Sequence of chain 1.A:
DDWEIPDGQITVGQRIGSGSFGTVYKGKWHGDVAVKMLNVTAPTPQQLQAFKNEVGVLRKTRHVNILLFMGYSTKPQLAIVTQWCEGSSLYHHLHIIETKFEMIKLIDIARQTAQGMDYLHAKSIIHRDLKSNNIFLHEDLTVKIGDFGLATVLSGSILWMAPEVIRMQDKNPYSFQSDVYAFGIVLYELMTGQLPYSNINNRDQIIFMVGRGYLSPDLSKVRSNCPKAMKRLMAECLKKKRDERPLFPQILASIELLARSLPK

The protein below binds the small molecule below.
Small molecule (SMILES): O/N=C1\CCc2cc(-c3cn(C4CCNCC4)nc3-c3ccncc3)ccc21

Binding-site contacts:
Ligand atom C12 contacts residue PHE164 of chain 1.A at 3.9 Å (hydrophobic).
Ligand atom C10 contacts residue LEU95 of chain 1.A at 3.8 Å (hydrophobic).
Ligand atom N21 contacts residue ILE44 of chain 1.A at 3.4 Å (h-bond).
Ligand atom C8 contacts residue TRP112 of chain 1.A at 3.4 Å (hydrophobic).
Ligand atom C2 contacts residue PHE164 of chain 1.A at 3.3 Å (hydrophobic).
Ligand atom C6 contacts residue PHE164 of chain 1.A at 3.5 Å (hydrophobic).
Ligand atom C19 contacts residue SER46 of chain 1.A at 3.3 Å.
Ligand atom O28 contacts residue LYS64 of chain 1.A at 2.8 Å (salt-bridge).
Ligand atom C13 contacts residue VAL52 of chain 1.A at 3.7 Å (hydrophobic).
Ligand atom C1 contacts residue VAL52 of chain 1.A at 3.7 Å (hydrophobic).
Ligand atom N27 contacts residue LYS64 of chain 1.A at 3.1 Å (salt-bridge).
Ligand atom C11 contacts residue ALA62 of chain 1.A at 3.9 Å (hydrophobic).
Ligand atom C17 contacts residue VAL52 of chain 1.A at 3.5 Å (hydrophobic).
Ligand atom C25 contacts residue LYS64 of chain 1.A at 3.7 Å.
Ligand atom C24 contacts residue THR110 of chain 1.A at 3.7 Å.
Ligand atom C7 contacts residue TRP112 of chain 1.A at 3.7 Å (hydrophobic).
Ligand atom C23 contacts residue ILE44 of chain 1.A at 3.7 Å (hydrophobic).
Ligand atom N27 contacts residue ASP175 of chain 1.A at 3.3 Å (salt-bridge).
Ligand atom C8 contacts residue CYS113 of chain 1.A at 3.3 Å (hydrophobic).
Ligand atom C11 contacts residue PHE164 of chain 1.A at 3.8 Å (hydrophobic).
Ligand atom C1 contacts residue PHE164 of chain 1.A at 3.5 Å (hydrophobic).
Ligand atom C12 contacts residue VAL52 of chain 1.A at 3.6 Å (hydrophobic).
Ligand atom C20 contacts residue SER46 of chain 1.A at 3.3 Å.
Ligand atom C22 contacts residue ILE44 of chain 1.A at 3.8 Å (hydrophobic).
Ligand atom C19 contacts residue GLY45 of chain 1.A at 3.6 Å.
Ligand atom N9 contacts residue TRP112 of chain 1.A at 3.7 Å.
Ligand atom C5 contacts residue SER46 of chain 1.A at 3.8 Å.
Ligand atom N3 contacts residue ILE44 of chain 1.A at 3.7 Å.
Ligand atom O28 contacts residue ASP175 of chain 1.A at 3.6 Å (salt-bridge).
Ligand atom N27 contacts residue GLU82 of chain 1.A at 3.4 Å (salt-bridge).
Ligand atom C17 contacts residue ALA62 of chain 1.A at 3.7 Å (hydrophobic).
Ligand atom N9 contacts residue CYS113 of chain 1.A at 2.7 Å (h-bond).
Ligand atom C20 contacts residue GLY45 of chain 1.A at 3.5 Å.
Ligand atom N3 contacts residue PHE164 of chain 1.A at 3.5 Å.
Ligand atom C14 contacts residue ASP175 of chain 1.A at 3.9 Å.
Ligand atom C26 contacts residue LYS64 of chain 1.A at 3.6 Å.
Ligand atom O28 contacts residue GLU82 of chain 1.A at 2.1 Å (salt-bridge).
Ligand atom C5 contacts residue VAL52 of chain 1.A at 3.8 Å (hydrophobic).
Ligand atom C10 contacts residue ALA62 of chain 1.A at 3.6 Å (hydrophobic).
Ligand atom C13 contacts residue PHE164 of chain 1.A at 3.8 Å (hydrophobic).